Binding-site contacts:
Ligand atom CD1 contacts residue GLY199 of chain 1.C at 3.9 Å.
Ligand atom CH2 contacts residue THR196 of chain 1.C at 3.7 Å.
Ligand atom CA contacts residue GLY199 of chain 1.C at 3.6 Å.
Ligand atom CE2 contacts residue ILE77 of chain 1.G at 3.5 Å (hydrophobic).
Ligand atom CH2 contacts residue LEU112 of chain 1.G at 4.0 Å (hydrophobic).
Ligand atom CG2 contacts residue SER201 of chain 1.C at 3.4 Å.
Ligand atom CA contacts residue GLN248 of chain 1.C at 3.7 Å.
Ligand atom CA contacts residue GLU207 of chain 1.C at 3.7 Å.
Ligand atom CD2 contacts residue ILE77 of chain 1.G at 3.6 Å (hydrophobic).
Ligand atom CZ2 contacts residue ILE77 of chain 1.G at 3.8 Å (hydrophobic).
Ligand atom CZ3 contacts residue PRO114 of chain 1.G at 3.8 Å (hydrophobic).
Ligand atom CE3 contacts residue GLY199 of chain 1.C at 3.7 Å.
Ligand atom N contacts residue SER201 of chain 1.C at 3.6 Å (h-bond).
Ligand atom CD2 contacts residue SER201 of chain 1.C at 3.8 Å.
Ligand atom O contacts residue GLN248 of chain 1.C at 3.3 Å (h-bond).
Ligand atom OD1 contacts residue GLU74 of chain 1.G at 4.0 Å.
Ligand atom CZ3 contacts residue THR196 of chain 1.C at 3.8 Å.
Ligand atom O contacts residue GLN248 of chain 1.C at 3.8 Å.
Ligand atom CG contacts residue ILE77 of chain 1.G at 4.0 Å (hydrophobic).
Ligand atom CB contacts residue GLU207 of chain 1.C at 2.8 Å.
Ligand atom O2 contacts residue ARG198 of chain 1.C at 3.7 Å.
Ligand atom NE1 contacts residue ILE77 of chain 1.G at 3.9 Å.
Ligand atom OG1 contacts residue SER201 of chain 1.C at 3.8 Å.
Ligand atom OG1 contacts residue GLU207 of chain 1.C at 3.2 Å (salt-bridge).
Ligand atom CA contacts residue SER201 of chain 1.C at 3.2 Å.
Ligand atom CE2 contacts residue SER201 of chain 1.C at 3.8 Å.
Ligand atom CE3 contacts residue ILE77 of chain 1.G at 4.0 Å (hydrophobic).
Ligand atom CB contacts residue TYR200 of chain 1.C at 3.6 Å (hydrophobic).
Ligand atom C contacts residue GLY199 of chain 1.C at 3.9 Å.
Ligand atom C contacts residue GLY199 of chain 1.C at 4.0 Å.
Ligand atom CB contacts residue GLU74 of chain 1.G at 3.6 Å.
Ligand atom CZ2 contacts residue ARG179 of chain 1.G at 3.6 Å.
Ligand atom N contacts residue GLY199 of chain 1.C at 3.1 Å (h-bond).
Ligand atom OG1 contacts residue PHE202 of chain 1.C at 3.9 Å.
Ligand atom CG contacts residue GLU74 of chain 1.G at 3.9 Å.
Ligand atom CB contacts residue TYR200 of chain 1.C at 3.8 Å (hydrophobic).
Ligand atom CB contacts residue SER201 of chain 1.C at 3.7 Å.
Ligand atom CG2 contacts residue GLU207 of chain 1.C at 1.4 Å.
Ligand atom CB contacts residue GLY199 of chain 1.C at 3.0 Å.
Ligand atom CB contacts residue THR79 of chain 1.G at 3.8 Å.

Sequence of chain 1.C:
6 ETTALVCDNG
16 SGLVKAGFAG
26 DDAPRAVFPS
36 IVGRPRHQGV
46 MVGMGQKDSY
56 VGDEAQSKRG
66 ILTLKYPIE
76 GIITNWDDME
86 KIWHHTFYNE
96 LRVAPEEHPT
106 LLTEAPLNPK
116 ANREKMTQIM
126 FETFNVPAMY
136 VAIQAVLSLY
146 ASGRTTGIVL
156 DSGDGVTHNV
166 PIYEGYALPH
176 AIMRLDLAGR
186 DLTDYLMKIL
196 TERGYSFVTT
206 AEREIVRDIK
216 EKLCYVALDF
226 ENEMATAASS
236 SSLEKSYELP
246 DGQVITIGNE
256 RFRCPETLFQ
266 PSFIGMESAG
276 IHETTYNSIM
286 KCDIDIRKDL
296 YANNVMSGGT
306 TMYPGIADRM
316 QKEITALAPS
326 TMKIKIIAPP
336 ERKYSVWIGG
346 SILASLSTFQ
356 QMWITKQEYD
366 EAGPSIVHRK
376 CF

This small molecule binds to this protein.
Small molecule (SMILES): C[C@@H]1NC(=O)[C@H](C[C@@](C)(O)CO)NC(=O)[C@@H]2CC3=C(N=C4C=CC=CC43)SC[C@H](NC(=O)[C@@H]([C@H](C)O)NC1=O)C(=O)N1C[C@H](O)C[C@H]1C(=O)N[C@@H](C)C(=O)N2

Sequence of chain 1.G:
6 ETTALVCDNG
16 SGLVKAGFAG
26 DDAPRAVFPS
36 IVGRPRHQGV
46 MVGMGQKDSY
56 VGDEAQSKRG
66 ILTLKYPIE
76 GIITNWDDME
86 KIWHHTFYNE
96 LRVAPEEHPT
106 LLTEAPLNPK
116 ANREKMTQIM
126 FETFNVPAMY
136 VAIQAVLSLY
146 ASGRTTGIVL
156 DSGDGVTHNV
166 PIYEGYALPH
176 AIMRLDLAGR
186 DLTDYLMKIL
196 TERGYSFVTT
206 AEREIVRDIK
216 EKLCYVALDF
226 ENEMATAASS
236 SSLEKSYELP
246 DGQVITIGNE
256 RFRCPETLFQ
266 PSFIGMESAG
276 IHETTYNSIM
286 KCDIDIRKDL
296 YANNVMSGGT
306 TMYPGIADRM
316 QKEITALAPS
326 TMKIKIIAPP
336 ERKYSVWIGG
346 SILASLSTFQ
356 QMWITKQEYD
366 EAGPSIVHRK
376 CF